Binding-site contacts:
Ligand atom C6 contacts residue LYS51 of chain 1.D at 3.4 Å.
Ligand atom C2 contacts residue ASN102 of chain 1.D at 2.5 Å.
Ligand atom C1 contacts residue ASN102 of chain 1.D at 1.4 Å.
Ligand atom O3 contacts residue HIS50 of chain 1.D at 3.1 Å (h-bond).
Ligand atom C4 contacts residue ASN49 of chain 1.D at 3.5 Å.
Ligand atom C2 contacts residue LYS51 of chain 1.D at 3.8 Å.
Ligand atom C5 contacts residue SER46 of chain 1.D at 3.8 Å.
Ligand atom N2 contacts residue LYS51 of chain 1.D at 3.6 Å.
Ligand atom C5 contacts residue ASN49 of chain 1.D at 3.5 Å.
Ligand atom C5 contacts residue LYS51 of chain 1.D at 3.5 Å.
Ligand atom C8 contacts residue MET88 of chain 1.D at 3.6 Å (hydrophobic).
Ligand atom C1 contacts residue ASN49 of chain 1.D at 3.4 Å.
Ligand atom N2 contacts residue SER89 of chain 1.D at 3.5 Å (h-bond).
Ligand atom O5 contacts residue ASN102 of chain 1.D at 2.3 Å (h-bond).
Ligand atom O7 contacts residue ASN102 of chain 1.D at 3.2 Å (h-bond).
Ligand atom O5 contacts residue TYR154 of chain 1.D at 3.6 Å.
Ligand atom C3 contacts residue LYS51 of chain 1.D at 3.5 Å.
Ligand atom C2 contacts residue ASN49 of chain 1.D at 3.4 Å.
Ligand atom C3 contacts residue HIS50 of chain 1.D at 3.7 Å.
Ligand atom O3 contacts residue LYS51 of chain 1.D at 2.6 Å (salt-bridge).
Ligand atom O5 contacts residue ASN49 of chain 1.D at 2.8 Å (h-bond).
Ligand atom O3 contacts residue ASN49 of chain 1.D at 3.8 Å.
Ligand atom C6 contacts residue TYR154 of chain 1.D at 3.1 Å (hydrophobic).
Ligand atom C6 contacts residue ASN49 of chain 1.D at 3.8 Å.
Ligand atom C4 contacts residue LYS51 of chain 1.D at 3.7 Å.
Ligand atom C7 contacts residue LYS51 of chain 1.D at 3.3 Å.
Ligand atom O5 contacts residue LYS51 of chain 1.D at 3.2 Å (salt-bridge).
Ligand atom C5 contacts residue TYR154 of chain 1.D at 3.7 Å (hydrophobic).
Ligand atom C5 contacts residue ASN102 of chain 1.D at 3.6 Å.
Ligand atom O6 contacts residue ASN49 of chain 1.D at 3.1 Å (h-bond).
Ligand atom N2 contacts residue HIS50 of chain 1.D at 3.6 Å (h-bond).
Ligand atom O7 contacts residue LYS51 of chain 1.D at 3.2 Å.
Ligand atom C8 contacts residue SER89 of chain 1.D at 3.2 Å.
Ligand atom C7 contacts residue ASN102 of chain 1.D at 3.3 Å.
Ligand atom C3 contacts residue ASN102 of chain 1.D at 3.8 Å.
Ligand atom C1 contacts residue GLN100 of chain 1.D at 3.7 Å.
Ligand atom O4 contacts residue ASN49 of chain 1.D at 3.5 Å (h-bond).
Ligand atom O7 contacts residue ASN49 of chain 1.D at 3.5 Å.
Ligand atom N2 contacts residue ASN102 of chain 1.D at 2.9 Å (h-bond).
Ligand atom C7 contacts residue SER89 of chain 1.D at 3.9 Å.

Sequence of chain 1.D:
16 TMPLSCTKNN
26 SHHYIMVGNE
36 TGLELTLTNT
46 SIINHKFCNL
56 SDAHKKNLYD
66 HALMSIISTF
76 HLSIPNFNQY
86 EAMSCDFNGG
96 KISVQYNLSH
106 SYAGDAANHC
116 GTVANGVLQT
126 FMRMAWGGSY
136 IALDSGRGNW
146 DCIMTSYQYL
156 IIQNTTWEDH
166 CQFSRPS

The protein below binds the small molecule below.
Small molecule (SMILES): CC(=O)N[C@H]1[C@H](O[C@H]2[C@H](O)[C@@H](NC(C)=O)CO[C@@H]2CO)O[C@H](CO)[C@@H](O)[C@@H]1O